Binding-site contacts:
Ligand atom O3 contacts residue LYS44 of chain 1.TA at 3.3 Å.
Ligand atom C4 contacts residue MET39 of chain 1.IB at 4.2 Å (hydrophobic).
Ligand atom O1 contacts residue VAL43 of chain 1.TA at 3.4 Å (h-bond).
Ligand atom O4 contacts residue MET39 of chain 1.IB at 3.8 Å.
Ligand atom C2 contacts residue VAL43 of chain 1.TA at 4.0 Å (hydrophobic).
Ligand atom P1 contacts residue MET39 of chain 1.IB at 3.8 Å.
Ligand atom O6 contacts residue LYS44 of chain 1.TA at 4.0 Å.
Ligand atom O5 contacts residue MET39 of chain 1.IB at 3.7 Å.
Ligand atom C3 contacts residue LYS44 of chain 1.TA at 4.5 Å.
Ligand atom O3 contacts residue MET38 of chain 1.IB at 4.4 Å.
Ligand atom P1 contacts residue MET38 of chain 1.IB at 4.2 Å.
Ligand atom C4 contacts residue LYS44 of chain 1.TA at 4.3 Å.
Ligand atom O4 contacts residue LYS44 of chain 1.TA at 3.3 Å.
Ligand atom C1 contacts residue VAL43 of chain 1.TA at 3.4 Å (hydrophobic).
Ligand atom O3 contacts residue MET39 of chain 1.IB at 3.4 Å.
Ligand atom C3 contacts residue MET39 of chain 1.IB at 4.2 Å (hydrophobic).
Ligand atom O1 contacts residue LYS44 of chain 1.TA at 3.8 Å.
Ligand atom O5 contacts residue LYS44 of chain 1.TA at 3.5 Å (salt-bridge).
Ligand atom P1 contacts residue LYS44 of chain 1.TA at 3.8 Å.
Ligand atom O2 contacts residue MET39 of chain 1.IB at 3.7 Å.
Ligand atom O2 contacts residue MET38 of chain 1.IB at 2.9 Å (h-bond).
Ligand atom C5 contacts residue LYS44 of chain 1.TA at 4.1 Å.

Sequence of chain 1.TA:
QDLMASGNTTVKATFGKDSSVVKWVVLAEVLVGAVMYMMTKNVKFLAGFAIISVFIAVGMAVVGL

A small-molecule ligand and the protein it binds are described below.
Small molecule (SMILES): CCOP(=O)(O)OC[C@H](O)CO

Sequence of chain 1.IB:
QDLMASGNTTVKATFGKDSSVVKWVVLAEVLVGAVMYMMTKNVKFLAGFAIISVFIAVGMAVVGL